This protein binds this small molecule.
Small molecule (SMILES): COc1ccc(-c2ccc(S(=O)(=O)NC(=O)Nc3ncc(Br)s3)s2)cc1

Sequence of chain 1.E:
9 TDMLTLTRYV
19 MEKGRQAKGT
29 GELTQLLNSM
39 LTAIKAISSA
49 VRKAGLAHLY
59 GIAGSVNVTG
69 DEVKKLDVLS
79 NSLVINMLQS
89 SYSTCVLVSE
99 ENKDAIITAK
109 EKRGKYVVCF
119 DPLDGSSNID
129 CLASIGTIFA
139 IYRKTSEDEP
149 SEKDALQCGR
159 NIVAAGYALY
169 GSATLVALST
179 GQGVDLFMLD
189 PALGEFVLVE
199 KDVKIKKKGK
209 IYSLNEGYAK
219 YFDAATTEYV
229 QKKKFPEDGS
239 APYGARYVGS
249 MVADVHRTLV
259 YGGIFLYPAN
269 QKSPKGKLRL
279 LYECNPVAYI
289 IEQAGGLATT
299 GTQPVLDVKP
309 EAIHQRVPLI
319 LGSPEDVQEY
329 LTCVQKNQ

Sequence of chain 1.G:
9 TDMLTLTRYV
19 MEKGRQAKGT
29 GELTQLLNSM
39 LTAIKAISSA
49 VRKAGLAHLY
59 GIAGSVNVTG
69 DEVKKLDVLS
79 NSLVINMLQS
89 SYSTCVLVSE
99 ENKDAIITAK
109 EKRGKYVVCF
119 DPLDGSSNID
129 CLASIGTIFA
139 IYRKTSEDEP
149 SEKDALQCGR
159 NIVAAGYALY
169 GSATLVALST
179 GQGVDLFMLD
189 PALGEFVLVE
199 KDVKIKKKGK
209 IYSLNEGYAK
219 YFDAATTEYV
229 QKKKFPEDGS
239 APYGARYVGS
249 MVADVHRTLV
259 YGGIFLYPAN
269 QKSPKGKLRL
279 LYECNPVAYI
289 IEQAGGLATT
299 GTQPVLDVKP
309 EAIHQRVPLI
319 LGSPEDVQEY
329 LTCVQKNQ

Binding-site contacts:
Ligand atom O16 contacts residue THR32 of chain 1.E at 3.0 Å (h-bond).
Ligand atom C23 contacts residue THR178 of chain 1.E at 3.5 Å.
Ligand atom C19 contacts residue ALA25 of chain 1.E at 3.6 Å (hydrophobic).
Ligand atom N4 contacts residue GLY27 of chain 1.E at 3.3 Å.
Ligand atom S5 contacts residue MET19 of chain 1.E at 3.8 Å.
Ligand atom C14 contacts residue ARG23 of chain 1.E at 3.3 Å.
Ligand atom O15 contacts residue GLY27 of chain 1.E at 3.8 Å.
Ligand atom C14 contacts residue 96G1 of chain 1.U at 3.2 Å.
Ligand atom N4 contacts residue GLY29 of chain 1.E at 3.1 Å (h-bond).
Ligand atom C11 contacts residue 96G1 of chain 1.U at 3.5 Å.
Ligand atom N10 contacts residue 96G1 of chain 1.U at 3.3 Å.
Ligand atom O16 contacts residue LEU31 of chain 1.E at 2.9 Å (h-bond).
Ligand atom N4 contacts residue GLY22 of chain 1.E at 3.6 Å.
Ligand atom O18 contacts residue GLY29 of chain 1.E at 3.0 Å.
Ligand atom BR21 contacts residue GLY29 of chain 1.G at 3.8 Å.
Ligand atom C7 contacts residue GLY22 of chain 1.E at 3.4 Å.
Ligand atom O25 contacts residue GLN180 of chain 1.E at 2.9 Å (h-bond).
Ligand atom C11 contacts residue ARG23 of chain 1.E at 3.4 Å.
Ligand atom C22 contacts residue GLN180 of chain 1.E at 3.6 Å.
Ligand atom BR21 contacts residue MET19 of chain 1.E at 3.6 Å.
Ligand atom C3 contacts residue GLY22 of chain 1.E at 3.4 Å.
Ligand atom C20 contacts residue LYS21 of chain 1.E at 3.5 Å.
Ligand atom C23 contacts residue GLN180 of chain 1.E at 3.8 Å.
Ligand atom S1 contacts residue GLY29 of chain 1.E at 3.6 Å.
Ligand atom O16 contacts residue GLU30 of chain 1.E at 3.1 Å (salt-bridge).
Ligand atom C9 contacts residue GLY22 of chain 1.E at 3.8 Å.
Ligand atom C12 contacts residue THR32 of chain 1.E at 3.4 Å.
Ligand atom O18 contacts residue THR32 of chain 1.E at 2.9 Å (h-bond).
Ligand atom C3 contacts residue ARG23 of chain 1.E at 3.9 Å.
Ligand atom N4 contacts residue THR28 of chain 1.E at 3.7 Å.
Ligand atom C3 contacts residue 96G1 of chain 1.U at 3.6 Å.
Ligand atom N8 contacts residue GLY29 of chain 1.E at 3.6 Å.
Ligand atom S6 contacts residue GLY22 of chain 1.E at 3.6 Å.
Ligand atom S5 contacts residue 96G1 of chain 1.U at 3.8 Å.
Ligand atom C7 contacts residue GLY29 of chain 1.E at 3.2 Å.
Ligand atom C23 contacts residue LYS21 of chain 1.E at 3.4 Å.
Ligand atom N8 contacts residue GLY27 of chain 1.E at 3.3 Å (h-bond).
Ligand atom N8 contacts residue GLY22 of chain 1.E at 2.8 Å (h-bond).
Ligand atom C12 contacts residue LEU31 of chain 1.E at 3.7 Å (hydrophobic).
Ligand atom O16 contacts residue GLY29 of chain 1.E at 3.0 Å.